Sequence of chain 1.C:
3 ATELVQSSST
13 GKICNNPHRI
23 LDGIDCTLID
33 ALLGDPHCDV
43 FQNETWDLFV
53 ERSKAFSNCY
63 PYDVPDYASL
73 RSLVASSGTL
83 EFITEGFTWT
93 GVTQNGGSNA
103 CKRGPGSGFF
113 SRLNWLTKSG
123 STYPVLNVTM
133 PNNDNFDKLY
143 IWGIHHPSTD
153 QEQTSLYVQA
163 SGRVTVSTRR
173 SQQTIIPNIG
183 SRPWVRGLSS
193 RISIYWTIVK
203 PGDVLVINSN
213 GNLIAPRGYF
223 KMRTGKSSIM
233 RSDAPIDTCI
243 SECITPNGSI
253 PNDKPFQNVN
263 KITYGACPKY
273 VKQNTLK

Binding-site contacts:
Ligand atom N2 contacts residue ASN45 of chain 1.C at 2.9 Å (h-bond).
Ligand atom C5 contacts residue ASN45 of chain 1.C at 3.7 Å.
Ligand atom O7 contacts residue ARG114 of chain 1.C at 3.5 Å (salt-bridge).
Ligand atom C8 contacts residue ASN45 of chain 1.C at 4.1 Å.
Ligand atom N2 contacts residue ARG114 of chain 1.C at 3.7 Å.
Ligand atom C4 contacts residue ASN45 of chain 1.C at 4.2 Å.
Ligand atom C7 contacts residue GLN44 of chain 1.C at 4.0 Å.
Ligand atom C7 contacts residue ASN45 of chain 1.C at 3.7 Å.
Ligand atom C3 contacts residue PHE84 of chain 1.C at 4.4 Å (hydrophobic).
Ligand atom C7 contacts residue ARG114 of chain 1.C at 4.0 Å.
Ligand atom C2 contacts residue ASN45 of chain 1.C at 2.4 Å.
Ligand atom C1 contacts residue PHE84 of chain 1.C at 3.6 Å (hydrophobic).
Ligand atom C1 contacts residue ASN45 of chain 1.C at 1.4 Å.
Ligand atom C5 contacts residue PHE84 of chain 1.C at 3.7 Å (hydrophobic).
Ligand atom O5 contacts residue ASN45 of chain 1.C at 2.4 Å (h-bond).
Ligand atom C3 contacts residue ASN45 of chain 1.C at 3.8 Å.
Ligand atom O5 contacts residue PHE84 of chain 1.C at 3.9 Å.
Ligand atom O7 contacts residue GLN44 of chain 1.C at 2.9 Å (h-bond).

This small molecule binds to this protein.
Small molecule (SMILES): CC(=O)N[C@H]1[C@H](O[C@H]2[C@H](O)[C@@H](NC(C)=O)CO[C@@H]2CO)O[C@H](CO)[C@@H](O)[C@@H]1O